A small-molecule ligand and the protein it binds are described below.
Small molecule (SMILES): CCc1ccc2ccc(OC)cc2c1

Sequence of chain 1.A:
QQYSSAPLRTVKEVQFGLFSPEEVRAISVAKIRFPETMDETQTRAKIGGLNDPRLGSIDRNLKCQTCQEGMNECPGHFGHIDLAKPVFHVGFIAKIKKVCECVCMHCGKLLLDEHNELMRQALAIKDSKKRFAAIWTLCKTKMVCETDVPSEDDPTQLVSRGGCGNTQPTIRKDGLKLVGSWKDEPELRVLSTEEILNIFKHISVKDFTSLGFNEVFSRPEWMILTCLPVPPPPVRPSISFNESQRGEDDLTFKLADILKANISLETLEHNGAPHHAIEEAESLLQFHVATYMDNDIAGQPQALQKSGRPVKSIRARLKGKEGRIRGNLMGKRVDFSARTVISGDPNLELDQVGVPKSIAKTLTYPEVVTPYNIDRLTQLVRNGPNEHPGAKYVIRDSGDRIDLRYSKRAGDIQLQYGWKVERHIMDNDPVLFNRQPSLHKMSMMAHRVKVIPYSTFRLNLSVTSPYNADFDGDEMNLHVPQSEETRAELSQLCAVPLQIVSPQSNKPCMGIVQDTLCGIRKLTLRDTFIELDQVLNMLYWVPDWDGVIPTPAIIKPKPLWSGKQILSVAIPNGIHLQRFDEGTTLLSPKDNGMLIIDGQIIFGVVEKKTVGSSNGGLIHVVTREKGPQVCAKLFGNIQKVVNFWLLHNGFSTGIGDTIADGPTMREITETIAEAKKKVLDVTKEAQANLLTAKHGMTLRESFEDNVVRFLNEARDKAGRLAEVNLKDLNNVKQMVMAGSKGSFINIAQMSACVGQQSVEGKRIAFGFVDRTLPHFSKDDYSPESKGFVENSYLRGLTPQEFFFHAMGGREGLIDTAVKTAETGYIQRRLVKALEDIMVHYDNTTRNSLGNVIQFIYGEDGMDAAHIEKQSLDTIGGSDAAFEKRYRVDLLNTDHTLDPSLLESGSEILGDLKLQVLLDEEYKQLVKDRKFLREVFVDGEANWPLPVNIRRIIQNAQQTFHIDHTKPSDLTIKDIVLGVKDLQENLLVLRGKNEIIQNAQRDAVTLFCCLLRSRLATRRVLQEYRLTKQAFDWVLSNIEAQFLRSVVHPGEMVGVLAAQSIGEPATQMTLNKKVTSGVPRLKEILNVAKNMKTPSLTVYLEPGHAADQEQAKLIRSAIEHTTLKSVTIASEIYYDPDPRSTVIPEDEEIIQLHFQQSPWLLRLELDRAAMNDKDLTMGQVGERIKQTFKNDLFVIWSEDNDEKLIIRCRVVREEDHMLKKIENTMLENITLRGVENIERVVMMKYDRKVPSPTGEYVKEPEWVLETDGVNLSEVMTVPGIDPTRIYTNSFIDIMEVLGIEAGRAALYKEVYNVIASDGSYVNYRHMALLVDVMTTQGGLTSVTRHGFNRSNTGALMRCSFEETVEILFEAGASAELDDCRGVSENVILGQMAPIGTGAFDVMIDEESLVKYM

Binding-site contacts:
Ligand atom C22 contacts residue THR834 of chain 1.A at 4.3 Å.
Ligand atom C15 contacts residue THR834 of chain 1.A at 3.3 Å.
Ligand atom C22 contacts residue LYS830 of chain 1.A at 3.5 Å.
Ligand atom C22 contacts residue THR1077 of chain 1.A at 4.0 Å.
Ligand atom C14 contacts residue THR1077 of chain 1.A at 4.2 Å.
Ligand atom C9 contacts residue THR1077 of chain 1.A at 4.4 Å.
Ligand atom C11 contacts residue THR1077 of chain 1.A at 3.6 Å.
Ligand atom C7 contacts residue PRO448 of chain 1.A at 4.5 Å (hydrophobic).
Ligand atom C17 contacts residue THR831 of chain 1.A at 3.6 Å.
Ligand atom O21 contacts residue THR1077 of chain 1.A at 4.4 Å.
Ligand atom C10 contacts residue PRO448 of chain 1.A at 4.0 Å (hydrophobic).
Ligand atom C16 contacts residue LYS830 of chain 1.A at 4.3 Å.
Ligand atom C15 contacts residue THR1077 of chain 1.A at 4.2 Å.
Ligand atom C13 contacts residue THR1077 of chain 1.A at 4.1 Å.
Ligand atom C15 contacts residue THR831 of chain 1.A at 3.2 Å.
Ligand atom C1 contacts residue PRO448 of chain 1.A at 4.0 Å (hydrophobic).
Ligand atom O21 contacts residue THR827 of chain 1.A at 3.8 Å.
Ligand atom C20 contacts residue THR831 of chain 1.A at 3.9 Å.
Ligand atom O21 contacts residue LYS830 of chain 1.A at 3.4 Å.
Ligand atom C7 contacts residue GLY835 of chain 1.A at 4.0 Å.
Ligand atom C17 contacts residue THR1077 of chain 1.A at 3.3 Å.
Ligand atom C20 contacts residue THR1077 of chain 1.A at 3.5 Å.
Ligand atom O21 contacts residue THR831 of chain 1.A at 3.5 Å (h-bond).
Ligand atom C16 contacts residue THR831 of chain 1.A at 3.4 Å.
Ligand atom C12 contacts residue THR831 of chain 1.A at 3.8 Å.
Ligand atom C16 contacts residue THR834 of chain 1.A at 3.9 Å.
Ligand atom C13 contacts residue THR831 of chain 1.A at 3.5 Å.
Ligand atom C10 contacts residue THR1077 of chain 1.A at 4.3 Å.
Ligand atom O21 contacts residue THR834 of chain 1.A at 3.8 Å.
Ligand atom C15 contacts residue LYS830 of chain 1.A at 4.0 Å.
Ligand atom C22 contacts residue MET1079 of chain 1.A at 3.8 Å (hydrophobic).
Ligand atom C9 contacts residue THR831 of chain 1.A at 4.4 Å.
Ligand atom C14 contacts residue THR834 of chain 1.A at 4.0 Å.
Ligand atom C14 contacts residue GLY835 of chain 1.A at 4.0 Å.
Ligand atom C14 contacts residue THR831 of chain 1.A at 3.5 Å.
Ligand atom C13 contacts residue THR834 of chain 1.A at 4.0 Å.
Ligand atom C12 contacts residue THR1077 of chain 1.A at 3.5 Å.
Ligand atom C16 contacts residue THR1077 of chain 1.A at 3.7 Å.